The protein below binds the small molecule below.
Small molecule (SMILES): CC(=O)N[C@@H]1[C@@H](O)[C@H](O)[C@@H](CO)O[C@H]1O

Binding-site contacts:
Ligand atom O5 contacts residue ASN522 of chain 1.A at 2.4 Å (h-bond).
Ligand atom C5 contacts residue NAG1 of chain 1.J at 3.4 Å.
Ligand atom C2 contacts residue ASN522 of chain 1.A at 2.4 Å.
Ligand atom C8 contacts residue THR546 of chain 1.A at 3.4 Å.
Ligand atom C6 contacts residue ARG609 of chain 1.A at 4.1 Å.
Ligand atom C2 contacts residue PRO611 of chain 1.A at 4.4 Å (hydrophobic).
Ligand atom N2 contacts residue ASN522 of chain 1.A at 2.7 Å (h-bond).
Ligand atom C6 contacts residue NAG1 of chain 1.J at 3.1 Å.
Ligand atom C5 contacts residue ASN522 of chain 1.A at 3.6 Å.
Ligand atom C1 contacts residue ASN522 of chain 1.A at 1.4 Å.
Ligand atom C4 contacts residue ASN522 of chain 1.A at 4.1 Å.
Ligand atom C8 contacts residue GLU585 of chain 1.A at 4.1 Å.
Ligand atom C8 contacts residue HIS587 of chain 1.A at 3.6 Å.
Ligand atom O7 contacts residue ASN498 of chain 1.A at 4.3 Å.
Ligand atom O7 contacts residue ASN610 of chain 1.A at 3.3 Å (h-bond).
Ligand atom O7 contacts residue PRO611 of chain 1.A at 3.1 Å.
Ligand atom C7 contacts residue PRO611 of chain 1.A at 3.9 Å (hydrophobic).
Ligand atom C5 contacts residue ARG609 of chain 1.A at 4.2 Å.
Ligand atom C2 contacts residue ARG609 of chain 1.A at 4.3 Å.
Ligand atom O6 contacts residue ARG609 of chain 1.A at 3.4 Å (salt-bridge).
Ligand atom C4 contacts residue NAG1 of chain 1.J at 3.2 Å.
Ligand atom O6 contacts residue NAG1 of chain 1.J at 2.6 Å (h-bond).
Ligand atom C3 contacts residue PRO611 of chain 1.A at 4.3 Å (hydrophobic).
Ligand atom C4 contacts residue ARG609 of chain 1.A at 3.5 Å.
Ligand atom O5 contacts residue ARG609 of chain 1.A at 4.3 Å.
Ligand atom O4 contacts residue NAG1 of chain 1.J at 2.0 Å (h-bond).
Ligand atom C3 contacts residue NAG1 of chain 1.J at 4.2 Å.
Ligand atom O5 contacts residue ASN498 of chain 1.A at 4.3 Å.
Ligand atom C8 contacts residue ASN522 of chain 1.A at 4.0 Å.
Ligand atom C3 contacts residue ASN522 of chain 1.A at 3.8 Å.
Ligand atom C7 contacts residue THR546 of chain 1.A at 4.3 Å.
Ligand atom O6 contacts residue THR608 of chain 1.A at 4.2 Å.
Ligand atom O4 contacts residue ARG609 of chain 1.A at 4.2 Å.
Ligand atom N2 contacts residue THR546 of chain 1.A at 4.2 Å.
Ligand atom C1 contacts residue ASN498 of chain 1.A at 4.0 Å.
Ligand atom O3 contacts residue GLU585 of chain 1.A at 3.7 Å.
Ligand atom O3 contacts residue PRO611 of chain 1.A at 3.3 Å.
Ligand atom C2 contacts residue ASN498 of chain 1.A at 4.3 Å.
Ligand atom C7 contacts residue ASN522 of chain 1.A at 3.5 Å.
Ligand atom O7 contacts residue ASN522 of chain 1.A at 3.7 Å.

Sequence of chain 1.A:
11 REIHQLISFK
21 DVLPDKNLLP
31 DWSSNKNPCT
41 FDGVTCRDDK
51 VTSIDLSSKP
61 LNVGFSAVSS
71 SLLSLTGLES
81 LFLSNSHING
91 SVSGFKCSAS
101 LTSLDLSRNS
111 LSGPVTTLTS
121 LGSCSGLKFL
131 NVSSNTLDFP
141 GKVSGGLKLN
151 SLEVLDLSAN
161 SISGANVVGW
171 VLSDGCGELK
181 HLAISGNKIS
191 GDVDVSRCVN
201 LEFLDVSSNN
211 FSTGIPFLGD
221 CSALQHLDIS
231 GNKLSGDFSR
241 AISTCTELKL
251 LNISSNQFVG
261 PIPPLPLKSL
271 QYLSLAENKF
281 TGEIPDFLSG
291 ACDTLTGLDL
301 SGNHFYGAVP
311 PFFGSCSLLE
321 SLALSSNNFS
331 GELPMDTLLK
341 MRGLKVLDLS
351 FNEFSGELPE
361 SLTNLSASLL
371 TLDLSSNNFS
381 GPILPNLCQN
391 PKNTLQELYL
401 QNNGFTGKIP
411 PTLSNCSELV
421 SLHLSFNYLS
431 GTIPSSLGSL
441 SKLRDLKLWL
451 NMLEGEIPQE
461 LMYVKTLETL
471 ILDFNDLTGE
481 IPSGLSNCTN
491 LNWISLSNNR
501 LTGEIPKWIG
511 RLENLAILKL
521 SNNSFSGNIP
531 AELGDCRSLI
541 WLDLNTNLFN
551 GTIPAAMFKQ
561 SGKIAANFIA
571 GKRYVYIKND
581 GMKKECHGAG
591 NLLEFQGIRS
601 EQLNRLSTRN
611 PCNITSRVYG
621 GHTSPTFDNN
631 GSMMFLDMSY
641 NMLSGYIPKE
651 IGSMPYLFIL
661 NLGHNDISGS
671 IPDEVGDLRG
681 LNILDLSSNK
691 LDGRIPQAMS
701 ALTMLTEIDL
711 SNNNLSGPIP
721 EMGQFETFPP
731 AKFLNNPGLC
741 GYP